Binding-site contacts:
Ligand atom C8 contacts residue ARG54 of chain 1.A at 3.7 Å.
Ligand atom C8 contacts residue ASN66 of chain 1.A at 3.8 Å.
Ligand atom O3 contacts residue TRP21 of chain 1.A at 3.5 Å.
Ligand atom N2 contacts residue ASN116 of chain 1.A at 2.9 Å (h-bond).
Ligand atom O4 contacts residue THR68 of chain 1.A at 4.1 Å.
Ligand atom O7 contacts residue ASN116 of chain 1.A at 3.6 Å (h-bond).
Ligand atom O6 contacts residue ASN37 of chain 1.A at 3.9 Å.
Ligand atom C7 contacts residue ALA56 of chain 1.A at 3.9 Å (hydrophobic).
Ligand atom C1 contacts residue TRP21 of chain 1.A at 3.6 Å (hydrophobic).
Ligand atom C5 contacts residue THR68 of chain 1.A at 3.8 Å.
Ligand atom C6 contacts residue ASP36 of chain 1.A at 3.5 Å.
Ligand atom O3 contacts residue PHE22 of chain 1.A at 3.4 Å.
Ligand atom C5 contacts residue ASN116 of chain 1.A at 3.6 Å.
Ligand atom C7 contacts residue ASN116 of chain 1.A at 3.5 Å.
Ligand atom C1 contacts residue ASN116 of chain 1.A at 1.4 Å.
Ligand atom C6 contacts residue TRP21 of chain 1.A at 3.5 Å (hydrophobic).
Ligand atom C8 contacts residue PHE22 of chain 1.A at 4.0 Å (hydrophobic).
Ligand atom O5 contacts residue TRP21 of chain 1.A at 4.0 Å.
Ligand atom C3 contacts residue ASN116 of chain 1.A at 3.7 Å.
Ligand atom O7 contacts residue ALA56 of chain 1.A at 3.8 Å.
Ligand atom C2 contacts residue ASN116 of chain 1.A at 2.4 Å.
Ligand atom C3 contacts residue THR68 of chain 1.A at 3.9 Å.
Ligand atom C4 contacts residue TRP21 of chain 1.A at 3.9 Å (hydrophobic).
Ligand atom O5 contacts residue ASN116 of chain 1.A at 2.3 Å (h-bond).
Ligand atom O5 contacts residue ASP36 of chain 1.A at 3.9 Å.
Ligand atom C5 contacts residue TRP21 of chain 1.A at 4.0 Å (hydrophobic).
Ligand atom C8 contacts residue GLU70 of chain 1.A at 3.4 Å.
Ligand atom C1 contacts residue THR68 of chain 1.A at 4.0 Å.
Ligand atom O5 contacts residue TRP21 of chain 1.A at 4.0 Å.
Ligand atom C8 contacts residue ALA56 of chain 1.A at 3.7 Å (hydrophobic).
Ligand atom C2 contacts residue TRP21 of chain 1.A at 3.8 Å (hydrophobic).
Ligand atom C3 contacts residue ASP36 of chain 1.A at 3.8 Å.
Ligand atom C6 contacts residue TRP21 of chain 1.A at 3.6 Å (hydrophobic).
Ligand atom C4 contacts residue ASN116 of chain 1.A at 4.1 Å.
Ligand atom O7 contacts residue THR68 of chain 1.A at 3.5 Å.
Ligand atom N2 contacts residue PHE22 of chain 1.A at 4.1 Å.
Ligand atom C5 contacts residue ASP36 of chain 1.A at 4.2 Å.
Ligand atom O7 contacts residue TRP21 of chain 1.A at 3.6 Å.
Ligand atom O6 contacts residue ASP36 of chain 1.A at 3.6 Å.
Ligand atom N2 contacts residue ASP36 of chain 1.A at 4.0 Å.

This protein binds this small molecule.
Small molecule (SMILES): CC(=O)N[C@H]1[C@H](O[C@H]2[C@H](O)[C@@H](NC(C)=O)CO[C@@H]2CO)O[C@H](CO)[C@@H](O[C@@H]2O[C@H](CO[C@H]3O[C@H](CO[C@H]4O[C@H](CO)[C@@H](O)[C@H](O)[C@@H]4O[C@H]4O[C@H](CO)[C@@H](O)[C@H](O)[C@@H]4O)[C@@H](O)[C@H](O)[C@@H]3O)[C@@H](O)[C@H](O)[C@@H]2O)[C@@H]1O

Sequence of chain 1.A:
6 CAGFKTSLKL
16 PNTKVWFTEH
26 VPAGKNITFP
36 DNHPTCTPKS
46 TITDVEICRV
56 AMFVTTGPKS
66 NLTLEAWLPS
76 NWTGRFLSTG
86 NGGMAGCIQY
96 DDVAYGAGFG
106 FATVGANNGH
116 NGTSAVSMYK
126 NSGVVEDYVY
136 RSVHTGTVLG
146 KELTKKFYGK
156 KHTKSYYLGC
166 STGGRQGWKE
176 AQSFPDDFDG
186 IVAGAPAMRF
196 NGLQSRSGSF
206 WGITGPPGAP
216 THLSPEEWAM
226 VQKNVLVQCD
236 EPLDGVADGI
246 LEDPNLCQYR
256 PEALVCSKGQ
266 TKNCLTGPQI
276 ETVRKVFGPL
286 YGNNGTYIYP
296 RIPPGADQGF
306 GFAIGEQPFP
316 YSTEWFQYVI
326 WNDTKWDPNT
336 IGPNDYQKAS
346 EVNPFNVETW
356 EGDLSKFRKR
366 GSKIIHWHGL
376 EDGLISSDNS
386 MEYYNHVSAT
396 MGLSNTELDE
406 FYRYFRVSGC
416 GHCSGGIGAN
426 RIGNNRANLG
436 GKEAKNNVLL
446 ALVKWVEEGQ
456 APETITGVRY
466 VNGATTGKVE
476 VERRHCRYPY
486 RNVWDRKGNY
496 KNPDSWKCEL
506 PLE